Binding-site contacts:
Ligand atom C5 contacts residue ASN232 of chain 1.E at 3.6 Å.
Ligand atom C2 contacts residue GLN408 of chain 1.E at 3.5 Å.
Ligand atom O7 contacts residue VAL414 of chain 1.E at 3.6 Å.
Ligand atom O6 contacts residue ILE407 of chain 1.E at 3.3 Å.
Ligand atom C1 contacts residue ASN232 of chain 1.E at 1.4 Å.
Ligand atom O5 contacts residue ASN232 of chain 1.E at 2.3 Å (h-bond).
Ligand atom O6 contacts residue GLN408 of chain 1.E at 3.3 Å (h-bond).
Ligand atom N2 contacts residue ASN232 of chain 1.E at 2.9 Å (h-bond).
Ligand atom O5 contacts residue NAG1 of chain 1.VA at 3.8 Å.
Ligand atom O7 contacts residue ASN346 of chain 1.E at 3.8 Å.
Ligand atom C3 contacts residue GLN408 of chain 1.E at 2.5 Å.
Ligand atom C4 contacts residue GLN408 of chain 1.E at 1.4 Å.
Ligand atom O4 contacts residue GLN408 of chain 1.E at 1.8 Å (h-bond).
Ligand atom N2 contacts residue SER415 of chain 1.E at 3.4 Å (h-bond).
Ligand atom C6 contacts residue GLY348 of chain 1.E at 3.7 Å.
Ligand atom O4 contacts residue VAL414 of chain 1.E at 3.6 Å.
Ligand atom C4 contacts residue VAL414 of chain 1.E at 3.8 Å (hydrophobic).
Ligand atom C6 contacts residue NAG1 of chain 1.VA at 3.7 Å.
Ligand atom O2 contacts residue GLN408 of chain 1.E at 3.5 Å (h-bond).
Ligand atom O6 contacts residue GLY409 of chain 1.E at 2.9 Å (h-bond).
Ligand atom C5 contacts residue VAL414 of chain 1.E at 3.4 Å (hydrophobic).
Ligand atom C3 contacts residue ASN232 of chain 1.E at 3.8 Å.
Ligand atom O6 contacts residue CYS347 of chain 1.E at 2.8 Å (h-bond).
Ligand atom O6 contacts residue ARG412 of chain 1.E at 2.9 Å (salt-bridge).
Ligand atom O3 contacts residue GLN408 of chain 1.E at 2.7 Å (h-bond).
Ligand atom C8 contacts residue ASN346 of chain 1.E at 3.4 Å.
Ligand atom C7 contacts residue ASN232 of chain 1.E at 3.7 Å.
Ligand atom C8 contacts residue PHE345 of chain 1.E at 3.8 Å (hydrophobic).
Ligand atom C5 contacts residue GLN408 of chain 1.E at 2.7 Å.
Ligand atom C8 contacts residue LEU231 of chain 1.E at 3.7 Å (hydrophobic).
Ligand atom C5 contacts residue NAG1 of chain 1.VA at 3.7 Å.
Ligand atom O5 contacts residue ARG412 of chain 1.E at 3.7 Å.
Ligand atom O6 contacts residue NAG1 of chain 1.VA at 2.9 Å (h-bond).
Ligand atom O6 contacts residue GLY348 of chain 1.E at 3.6 Å (h-bond).
Ligand atom O4 contacts residue ILE407 of chain 1.E at 3.3 Å.
Ligand atom C6 contacts residue GLN408 of chain 1.E at 3.1 Å.
Ligand atom C6 contacts residue GLY409 of chain 1.E at 3.4 Å.
Ligand atom C2 contacts residue ASN232 of chain 1.E at 2.4 Å.
Ligand atom C3 contacts residue VAL414 of chain 1.E at 3.7 Å (hydrophobic).
Ligand atom O5 contacts residue GLN408 of chain 1.E at 3.5 Å (h-bond).

The protein below binds the small molecule below.
Small molecule (SMILES): CC(=O)N[C@H]1[C@H](O[C@H]2[C@H](O)[C@@H](NC(C)=O)CO[C@@H]2CO)O[C@H](CO)[C@@H](O[C@@H]2O[C@H](CO)[C@@H](O)[C@H](O[C@H]3O[C@H](CO)[C@@H](O)[C@H](O)[C@@H]3O[C@H]3O[C@H](CO)[C@@H](O)[C@H](O)[C@@H]3O)[C@@H]2O)[C@@H]1O

Sequence of chain 1.E:
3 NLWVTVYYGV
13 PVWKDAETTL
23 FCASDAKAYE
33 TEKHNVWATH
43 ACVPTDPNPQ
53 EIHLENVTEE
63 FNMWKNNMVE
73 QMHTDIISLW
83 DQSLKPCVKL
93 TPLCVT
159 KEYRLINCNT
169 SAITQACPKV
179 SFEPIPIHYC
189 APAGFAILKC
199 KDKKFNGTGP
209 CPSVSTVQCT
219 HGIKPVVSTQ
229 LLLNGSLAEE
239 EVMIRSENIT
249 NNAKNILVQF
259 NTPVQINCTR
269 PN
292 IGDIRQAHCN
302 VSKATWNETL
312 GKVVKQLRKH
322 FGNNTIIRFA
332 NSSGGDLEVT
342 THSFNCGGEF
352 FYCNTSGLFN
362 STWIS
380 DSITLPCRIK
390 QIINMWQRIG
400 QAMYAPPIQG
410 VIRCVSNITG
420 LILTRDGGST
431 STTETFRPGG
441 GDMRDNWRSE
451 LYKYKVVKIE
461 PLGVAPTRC